Sequence of chain 43.A:
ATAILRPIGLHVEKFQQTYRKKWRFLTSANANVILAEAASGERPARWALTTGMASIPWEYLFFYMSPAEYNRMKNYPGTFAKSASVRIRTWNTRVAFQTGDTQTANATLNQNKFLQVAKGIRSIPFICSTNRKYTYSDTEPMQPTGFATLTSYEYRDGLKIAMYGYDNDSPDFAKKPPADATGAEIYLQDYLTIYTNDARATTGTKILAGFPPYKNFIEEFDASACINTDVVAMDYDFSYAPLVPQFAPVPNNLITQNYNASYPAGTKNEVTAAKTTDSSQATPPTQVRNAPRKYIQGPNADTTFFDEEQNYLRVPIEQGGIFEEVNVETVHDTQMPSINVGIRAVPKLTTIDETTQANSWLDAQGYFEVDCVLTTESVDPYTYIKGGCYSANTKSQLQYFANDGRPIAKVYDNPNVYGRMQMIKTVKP

Binding-site contacts:
Ligand atom O6 contacts residue DG3 of chain 43.C at 3.5 Å.
Ligand atom C5 contacts residue VAL495 of chain 43.A at 3.0 Å (hydrophobic).
Ligand atom O4' contacts residue DG3 of chain 43.C at 3.2 Å (h-bond).
Ligand atom C8 contacts residue DG3 of chain 43.C at 3.6 Å.
Ligand atom N4 contacts residue GLU493 of chain 43.A at 2.6 Å (salt-bridge).
Ligand atom C6 contacts residue TYR404 of chain 43.A at 3.6 Å (hydrophobic).
Ligand atom C4 contacts residue GLU493 of chain 43.A at 3.4 Å.
Ligand atom O3' contacts residue HIS496 of chain 43.A at 3.7 Å.
Ligand atom O4' contacts residue SER403 of chain 43.A at 3.3 Å (h-bond).
Ligand atom C4 contacts residue PHE487 of chain 43.A at 3.7 Å (hydrophobic).
Ligand atom N4 contacts residue VAL495 of chain 43.A at 3.1 Å.
Ligand atom N4 contacts residue GLU489 of chain 43.A at 3.7 Å.
Ligand atom N3 contacts residue DG3 of chain 43.C at 3.4 Å.
Ligand atom C5 contacts residue DG3 of chain 43.C at 3.4 Å.
Ligand atom N2 contacts residue DG3 of chain 43.C at 3.5 Å (h-bond).
Ligand atom C6 contacts residue DG3 of chain 43.C at 3.5 Å.
Ligand atom C1' contacts residue DG3 of chain 43.C at 3.7 Å.
Ligand atom C1' contacts residue SER403 of chain 43.A at 3.2 Å.
Ligand atom C6 contacts residue VAL495 of chain 43.A at 3.7 Å (hydrophobic).
Ligand atom C2 contacts residue DG3 of chain 43.C at 3.4 Å.
Ligand atom C5' contacts residue ASP401 of chain 43.A at 3.5 Å.
Ligand atom N4 contacts residue PHE487 of chain 43.A at 2.9 Å (h-bond).
Ligand atom C2 contacts residue TYR404 of chain 43.A at 3.6 Å (hydrophobic).
Ligand atom O4' contacts residue ASP401 of chain 43.A at 3.2 Å (salt-bridge).
Ligand atom C2' contacts residue THR494 of chain 43.A at 3.3 Å.
Ligand atom O3' contacts residue ASP401 of chain 43.A at 3.5 Å.
Ligand atom C4 contacts residue VAL495 of chain 43.A at 3.1 Å (hydrophobic).
Ligand atom C5' contacts residue SER403 of chain 43.A at 3.2 Å.
Ligand atom N1 contacts residue TYR404 of chain 43.A at 3.6 Å.
Ligand atom N1 contacts residue DG3 of chain 43.C at 3.5 Å.
Ligand atom OP2 contacts residue HIS496 of chain 43.A at 2.9 Å (h-bond).
Ligand atom C4 contacts residue DG3 of chain 43.C at 3.5 Å.
Ligand atom O5' contacts residue ASP401 of chain 43.A at 3.7 Å.
Ligand atom O5' contacts residue SER403 of chain 43.A at 3.1 Å (h-bond).
Ligand atom C5' contacts residue PHE402 of chain 43.A at 3.4 Å (hydrophobic).
Ligand atom O6 contacts residue DG4 of chain 43.C at 3.5 Å (h-bond).
Ligand atom N3 contacts residue GLU493 of chain 43.A at 3.5 Å (salt-bridge).
Ligand atom C4' contacts residue ASP401 of chain 43.A at 3.5 Å.
Ligand atom N9 contacts residue DG3 of chain 43.C at 3.6 Å.
Ligand atom O3' contacts residue SER403 of chain 43.A at 3.5 Å.

This small molecule binds to this protein.
Small molecule (SMILES): Nc1ccn([C@H]2C[C@H](O[P](=O)(O)OC[C@H]3O[C@@H](n4cnc5c(=O)nc(N)[nH]c54)C[C@@H]3O[P](=O)(O)OC[C@H]3O[C@@H](n4cnc5c(N)ncnc54)C[C@@H]3O)[C@@H](COP(=O)=O)O2)c(=O)n1